Sequence of chain 1.A:
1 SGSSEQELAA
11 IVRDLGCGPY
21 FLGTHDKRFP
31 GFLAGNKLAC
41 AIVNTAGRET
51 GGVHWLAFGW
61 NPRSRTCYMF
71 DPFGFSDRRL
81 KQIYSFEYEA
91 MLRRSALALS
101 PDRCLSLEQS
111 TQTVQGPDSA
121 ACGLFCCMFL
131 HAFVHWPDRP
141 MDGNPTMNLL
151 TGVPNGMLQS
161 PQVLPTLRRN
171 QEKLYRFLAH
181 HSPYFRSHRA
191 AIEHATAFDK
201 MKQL

Binding-site contacts:
Ligand atom CL8 contacts residue GLY52 of chain 1.A at 3.5 Å.
Ligand atom C22 contacts residue TRP55 of chain 1.A at 3.2 Å (hydrophobic).
Ligand atom O12 contacts residue SER4 of chain 1.A at 3.5 Å.
Ligand atom N24 contacts residue CYS122 of chain 1.A at 3.1 Å (h-bond).
Ligand atom C5 contacts residue GLU5 of chain 1.A at 3.2 Å.
Ligand atom N16 contacts residue TRP55 of chain 1.A at 3.1 Å (h-bond).
Ligand atom C19 contacts residue SER1 of chain 1.A at 2.9 Å.
Ligand atom C23 contacts residue CYS122 of chain 1.A at 3.4 Å (hydrophobic).
Ligand atom O17 contacts residue GLY52 of chain 1.A at 2.8 Å (h-bond).
Ligand atom C15 contacts residue TRP55 of chain 1.A at 3.6 Å (hydrophobic).
Ligand atom C9 contacts residue GLY51 of chain 1.A at 3.3 Å.
Ligand atom C23 contacts residue TRP55 of chain 1.A at 3.4 Å (hydrophobic).
Ligand atom C3 contacts residue GLY51 of chain 1.A at 3.2 Å.
Ligand atom O32 contacts residue TYR84 of chain 1.A at 2.7 Å (h-bond).
Ligand atom C28 contacts residue VAL53 of chain 1.A at 3.3 Å (hydrophobic).
Ligand atom C25 contacts residue CYS122 of chain 1.A at 2.7 Å (hydrophobic).
Ligand atom O26 contacts residue TRP55 of chain 1.A at 2.9 Å (h-bond).
Ligand atom C14 contacts residue SER3 of chain 1.A at 3.6 Å.
Ligand atom N16 contacts residue SER3 of chain 1.A at 3.1 Å (h-bond).
Ligand atom C22 contacts residue VAL53 of chain 1.A at 3.5 Å (hydrophobic).
Ligand atom O31 contacts residue GLN115 of chain 1.A at 2.9 Å (h-bond).
Ligand atom CL8 contacts residue ALA46 of chain 1.A at 3.0 Å.
Ligand atom CL7 contacts residue ARG48 of chain 1.A at 3.2 Å.
Ligand atom O26 contacts residue SER3 of chain 1.A at 3.1 Å (h-bond).
Ligand atom N24 contacts residue VAL53 of chain 1.A at 3.0 Å (h-bond).
Ligand atom CL8 contacts residue ARG48 of chain 1.A at 3.5 Å.
Ligand atom O31 contacts residue PHE73 of chain 1.A at 3.4 Å.
Ligand atom O26 contacts residue CYS122 of chain 1.A at 3.5 Å (h-bond).
Ligand atom C28 contacts residue CYS122 of chain 1.A at 2.8 Å (hydrophobic).
Ligand atom C28 contacts residue HIS54 of chain 1.A at 3.2 Å.
Ligand atom CL8 contacts residue ASN44 of chain 1.A at 3.3 Å.
Ligand atom C27 contacts residue CYS122 of chain 1.A at 1.8 Å (hydrophobic).
Ligand atom CL7 contacts residue GLU5 of chain 1.A at 3.5 Å.
Ligand atom O26 contacts residue GLY2 of chain 1.A at 3.3 Å.
Ligand atom C6 contacts residue TRP55 of chain 1.A at 3.6 Å (hydrophobic).
Ligand atom O17 contacts residue VAL53 of chain 1.A at 3.5 Å (h-bond).
Ligand atom O17 contacts residue ASN44 of chain 1.A at 3.5 Å (h-bond).
Ligand atom N13 contacts residue GLY51 of chain 1.A at 3.1 Å (h-bond).
Ligand atom O12 contacts residue GLU5 of chain 1.A at 2.9 Å (salt-bridge).
Ligand atom CL7 contacts residue THR24 of chain 1.A at 2.7 Å.

This small molecule binds to this protein.
Small molecule (SMILES): CCN[C@H](C(=O)N[C@H](C(=O)NCC(=O)NCCCS(C)(=O)=O)C(C)(C)C)c1cc(Cl)cc(Cl)c1